A small-molecule ligand and the protein it binds are described below.
Small molecule (SMILES): CN[C@@H]1C[C@H]2O[C@@](C)([C@@H]1OC)n1c3ccccc3c3c4c(c5c6ccccc6n2c5c31)C(=O)NC4

Binding-site contacts:
Ligand atom C17 contacts residue VAL41 of chain 1.C at 3.8 Å (hydrophobic).
Ligand atom N4 contacts residue ALA156 of chain 1.C at 3.8 Å.
Ligand atom C6 contacts residue MET33 of chain 1.C at 3.6 Å (hydrophobic).
Ligand atom O4 contacts residue MET33 of chain 1.C at 3.7 Å.
Ligand atom C23 contacts residue ALA156 of chain 1.C at 3.5 Å (hydrophobic).
Ligand atom C6 contacts residue LEU159 of chain 1.C at 3.6 Å (hydrophobic).
Ligand atom C25 contacts residue MET33 of chain 1.C at 3.3 Å (hydrophobic).
Ligand atom O6 contacts residue LEU159 of chain 1.C at 3.7 Å.
Ligand atom C27 contacts residue ASN157 of chain 1.C at 3.5 Å.
Ligand atom C28 contacts residue ASN157 of chain 1.C at 3.5 Å.
Ligand atom C9 contacts residue TYR103 of chain 1.C at 3.8 Å (hydrophobic).
Ligand atom C2 contacts residue GLY109 of chain 1.C at 3.8 Å.
Ligand atom O6 contacts residue ALA156 of chain 1.C at 3.7 Å.
Ligand atom C10 contacts residue LEU159 of chain 1.C at 3.4 Å (hydrophobic).
Ligand atom C3 contacts residue MET106 of chain 1.C at 3.5 Å (hydrophobic).
Ligand atom C27 contacts residue ALA156 of chain 1.C at 3.7 Å (hydrophobic).
Ligand atom C27 contacts residue SER169 of chain 1.C at 3.6 Å.
Ligand atom C14 contacts residue TYR103 of chain 1.C at 3.8 Å (hydrophobic).
Ligand atom C26 contacts residue GLU35 of chain 1.C at 3.9 Å.
Ligand atom O5 contacts residue TYR105 of chain 1.C at 3.6 Å.
Ligand atom O5 contacts residue MET106 of chain 1.C at 2.7 Å (h-bond).
Ligand atom C4 contacts residue MET106 of chain 1.C at 3.5 Å (hydrophobic).
Ligand atom C1 contacts residue MET33 of chain 1.C at 3.8 Å (hydrophobic).
Ligand atom C7 contacts residue MET33 of chain 1.C at 3.8 Å (hydrophobic).
Ligand atom C7 contacts residue LEU159 of chain 1.C at 3.2 Å (hydrophobic).
Ligand atom C28 contacts residue ALA156 of chain 1.C at 3.5 Å (hydrophobic).
Ligand atom C3 contacts residue GLY109 of chain 1.C at 3.5 Å.
Ligand atom C26 contacts residue GLY36 of chain 1.C at 3.4 Å.
Ligand atom C8 contacts residue LEU159 of chain 1.C at 3.5 Å (hydrophobic).
Ligand atom C5 contacts residue MET33 of chain 1.C at 3.6 Å (hydrophobic).
Ligand atom C9 contacts residue ALA52 of chain 1.C at 3.7 Å (hydrophobic).
Ligand atom C8 contacts residue VAL104 of chain 1.C at 3.9 Å (hydrophobic).
Ligand atom N1 contacts residue VAL104 of chain 1.C at 2.9 Å (h-bond).
Ligand atom C8 contacts residue ALA52 of chain 1.C at 3.7 Å (hydrophobic).
Ligand atom O4 contacts residue GLY34 of chain 1.C at 3.3 Å.
Ligand atom C4 contacts residue MET33 of chain 1.C at 3.8 Å (hydrophobic).
Ligand atom C11 contacts residue LEU159 of chain 1.C at 3.8 Å (hydrophobic).
Ligand atom C8 contacts residue MET106 of chain 1.C at 3.8 Å (hydrophobic).
Ligand atom N1 contacts residue ALA52 of chain 1.C at 3.4 Å.
Ligand atom C9 contacts residue LEU159 of chain 1.C at 3.8 Å (hydrophobic).

Sequence of chain 1.C:
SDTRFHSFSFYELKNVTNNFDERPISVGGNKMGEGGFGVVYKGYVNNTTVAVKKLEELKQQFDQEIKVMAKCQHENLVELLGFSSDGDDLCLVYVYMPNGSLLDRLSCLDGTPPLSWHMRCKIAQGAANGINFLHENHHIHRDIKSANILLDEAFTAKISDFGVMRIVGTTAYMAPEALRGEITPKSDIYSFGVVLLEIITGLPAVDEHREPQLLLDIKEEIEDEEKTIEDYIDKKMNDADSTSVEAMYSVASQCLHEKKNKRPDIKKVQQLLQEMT